The small molecule below binds the protein below.
Small molecule (SMILES): CC(=O)N[C@H]1[C@H](O[C@H]2[C@H](O)[C@@H](NC(C)=O)CO[C@@H]2CO)O[C@H](CO)[C@@H](O[C@@H]2O[C@H](CO)[C@@H](O)[C@H](O)[C@@H]2O)[C@@H]1O

Binding-site contacts:
Ligand atom C8 contacts residue ASN110 of chain 1.B at 4.1 Å.
Ligand atom O4 contacts residue HIS114 of chain 1.B at 4.2 Å.
Ligand atom C8 contacts residue SER111 of chain 1.B at 3.3 Å.
Ligand atom C5 contacts residue HIS114 of chain 1.B at 3.5 Å.
Ligand atom C7 contacts residue SER111 of chain 1.B at 4.1 Å.
Ligand atom C7 contacts residue HIS114 of chain 1.B at 4.1 Å.
Ligand atom C3 contacts residue HIS114 of chain 1.B at 4.2 Å.
Ligand atom O7 contacts residue ASN110 of chain 1.B at 4.2 Å.
Ligand atom C2 contacts residue ASN110 of chain 1.B at 2.4 Å.
Ligand atom C1 contacts residue ASN110 of chain 1.B at 1.4 Å.
Ligand atom C3 contacts residue ASN110 of chain 1.B at 3.8 Å.
Ligand atom C3 contacts residue SER112 of chain 1.B at 3.6 Å.
Ligand atom C6 contacts residue HIS114 of chain 1.B at 4.0 Å.
Ligand atom C8 contacts residue HIS114 of chain 1.B at 4.0 Å.
Ligand atom O5 contacts residue ASN110 of chain 1.B at 2.4 Å (h-bond).
Ligand atom C8 contacts residue SER112 of chain 1.B at 3.7 Å.
Ligand atom O5 contacts residue HIS114 of chain 1.B at 3.5 Å.
Ligand atom O3 contacts residue SER112 of chain 1.B at 4.3 Å.
Ligand atom C4 contacts residue ASN110 of chain 1.B at 4.2 Å.
Ligand atom C4 contacts residue HIS114 of chain 1.B at 4.4 Å.
Ligand atom C2 contacts residue SER112 of chain 1.B at 3.3 Å.
Ligand atom N2 contacts residue ASN110 of chain 1.B at 2.7 Å (h-bond).
Ligand atom C1 contacts residue SER112 of chain 1.B at 3.3 Å.
Ligand atom O7 contacts residue HIS114 of chain 1.B at 3.7 Å.
Ligand atom C7 contacts residue ASN110 of chain 1.B at 3.6 Å.
Ligand atom N2 contacts residue SER112 of chain 1.B at 2.6 Å (h-bond).
Ligand atom C7 contacts residue SER112 of chain 1.B at 3.6 Å.
Ligand atom C2 contacts residue HIS114 of chain 1.B at 4.5 Å.
Ligand atom C5 contacts residue ASN110 of chain 1.B at 3.7 Å.
Ligand atom C1 contacts residue HIS114 of chain 1.B at 3.6 Å.

Sequence of chain 1.B:
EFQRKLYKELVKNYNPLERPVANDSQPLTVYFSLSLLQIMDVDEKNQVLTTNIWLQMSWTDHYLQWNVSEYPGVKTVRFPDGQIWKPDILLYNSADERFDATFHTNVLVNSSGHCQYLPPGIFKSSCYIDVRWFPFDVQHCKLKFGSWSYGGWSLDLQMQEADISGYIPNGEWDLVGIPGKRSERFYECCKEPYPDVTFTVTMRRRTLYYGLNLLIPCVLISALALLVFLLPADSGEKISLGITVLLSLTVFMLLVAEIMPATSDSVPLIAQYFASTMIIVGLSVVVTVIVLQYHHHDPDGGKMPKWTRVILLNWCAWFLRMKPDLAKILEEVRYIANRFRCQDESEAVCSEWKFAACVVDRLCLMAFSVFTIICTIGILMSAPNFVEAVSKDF